A small-molecule ligand and the protein it binds are described below.
Small molecule (SMILES): Cc1cncn1-c1nccc(CCNCCCc2cccc(F)c2)n1

Sequence of chain 1.A:
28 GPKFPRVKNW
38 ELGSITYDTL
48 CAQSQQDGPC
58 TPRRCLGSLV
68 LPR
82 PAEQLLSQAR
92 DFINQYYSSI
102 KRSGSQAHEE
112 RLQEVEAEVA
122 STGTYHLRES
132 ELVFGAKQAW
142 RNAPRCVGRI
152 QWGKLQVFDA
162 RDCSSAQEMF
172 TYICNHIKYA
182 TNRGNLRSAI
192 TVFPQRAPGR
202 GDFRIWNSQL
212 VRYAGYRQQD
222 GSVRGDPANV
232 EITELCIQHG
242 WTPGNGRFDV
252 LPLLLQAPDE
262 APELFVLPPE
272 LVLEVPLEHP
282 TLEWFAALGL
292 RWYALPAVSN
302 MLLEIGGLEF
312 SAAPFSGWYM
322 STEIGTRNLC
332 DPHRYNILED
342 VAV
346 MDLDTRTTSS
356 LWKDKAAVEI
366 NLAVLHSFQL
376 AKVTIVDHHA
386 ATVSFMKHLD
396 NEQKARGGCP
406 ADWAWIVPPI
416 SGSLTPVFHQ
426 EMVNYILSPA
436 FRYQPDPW

Binding-site contacts:
Ligand atom C15 contacts residue ACT1 of chain 1.N at 3.4 Å.
Ligand atom C1' contacts residue GOL1 of chain 1.O at 3.8 Å.
Ligand atom C12 contacts residue GLU324 of chain 1.B at 3.9 Å.
Ligand atom C16 contacts residue ACT1 of chain 1.N at 3.8 Å.
Ligand atom C06 contacts residue SER317 of chain 1.B at 3.9 Å.
Ligand atom N19 contacts residue HEM1 of chain 1.J at 2.7 Å (h-bond).
Ligand atom N11 contacts residue PRO297 of chain 1.B at 3.4 Å.
Ligand atom C02 contacts residue HEM1 of chain 1.J at 3.1 Å.
Ligand atom C4' contacts residue TRP37 of chain 1.A at 3.5 Å (hydrophobic).
Ligand atom C04 contacts residue PHE316 of chain 1.B at 3.9 Å (hydrophobic).
Ligand atom C12 contacts residue VAL299 of chain 1.B at 3.4 Å (hydrophobic).
Ligand atom C05 contacts residue HEM1 of chain 1.J at 3.2 Å.
Ligand atom C2' contacts residue GOL1 of chain 1.O at 3.5 Å.
Ligand atom C06 contacts residue VAL299 of chain 1.B at 3.7 Å (hydrophobic).
Ligand atom N13 contacts residue HEM1 of chain 1.J at 3.3 Å (h-bond).
Ligand atom C06 contacts residue ALA298 of chain 1.B at 3.7 Å (hydrophobic).
Ligand atom C06 contacts residue PRO297 of chain 1.B at 2.9 Å (hydrophobic).
Ligand atom N11 contacts residue VAL299 of chain 1.B at 3.9 Å.
Ligand atom N01 contacts residue HEM1 of chain 1.J at 2.3 Å.
Ligand atom C22 contacts residue TRP410 of chain 1.B at 4.0 Å (hydrophobic).
Ligand atom C05 contacts residue PHE316 of chain 1.B at 3.7 Å (hydrophobic).
Ligand atom N03 contacts residue VAL299 of chain 1.B at 3.8 Å.
Ligand atom C22 contacts residue TYR438 of chain 1.B at 3.7 Å (hydrophobic).
Ligand atom C5' contacts residue LEU68 of chain 1.B at 3.5 Å (hydrophobic).
Ligand atom C16 contacts residue GLN210 of chain 1.B at 3.4 Å.
Ligand atom C6' contacts residue LEU68 of chain 1.B at 3.7 Å (hydrophobic).
Ligand atom C18 contacts residue HEM1 of chain 1.J at 3.1 Å.
Ligand atom N11 contacts residue GLU324 of chain 1.B at 3.9 Å.
Ligand atom C14 contacts residue HEM1 of chain 1.J at 3.2 Å.
Ligand atom C06 contacts residue PHE316 of chain 1.B at 3.6 Å (hydrophobic).
Ligand atom C22 contacts residue GOL1 of chain 1.O at 3.8 Å.
Ligand atom F7' contacts residue TRP37 of chain 1.A at 3.3 Å.
Ligand atom C17 contacts residue HEM1 of chain 1.J at 2.9 Å.
Ligand atom C14 contacts residue VAL299 of chain 1.B at 3.6 Å (hydrophobic).
Ligand atom C16 contacts residue PRO297 of chain 1.B at 3.7 Å (hydrophobic).
Ligand atom C15 contacts residue GLN210 of chain 1.B at 3.0 Å.
Ligand atom N13 contacts residue VAL299 of chain 1.B at 3.3 Å.
Ligand atom C20 contacts residue HEM1 of chain 1.J at 3.4 Å.
Ligand atom C22 contacts residue HEM1 of chain 1.J at 3.8 Å.
Ligand atom C3' contacts residue TRP37 of chain 1.A at 3.5 Å (hydrophobic).

Sequence of chain 1.B:
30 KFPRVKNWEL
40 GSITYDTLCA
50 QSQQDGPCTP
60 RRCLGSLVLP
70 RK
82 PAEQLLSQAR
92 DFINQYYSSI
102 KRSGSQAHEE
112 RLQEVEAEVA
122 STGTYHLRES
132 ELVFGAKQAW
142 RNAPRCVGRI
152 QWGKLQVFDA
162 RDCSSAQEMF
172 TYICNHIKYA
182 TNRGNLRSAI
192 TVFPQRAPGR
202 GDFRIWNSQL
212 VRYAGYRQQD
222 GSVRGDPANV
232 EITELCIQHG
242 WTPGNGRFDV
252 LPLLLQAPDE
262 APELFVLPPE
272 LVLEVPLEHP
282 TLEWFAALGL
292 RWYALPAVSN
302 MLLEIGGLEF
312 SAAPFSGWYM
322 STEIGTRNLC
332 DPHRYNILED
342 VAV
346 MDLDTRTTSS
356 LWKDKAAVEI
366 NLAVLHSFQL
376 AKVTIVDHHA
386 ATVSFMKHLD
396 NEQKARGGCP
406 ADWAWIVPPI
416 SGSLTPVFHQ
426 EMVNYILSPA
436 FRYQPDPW